Sequence of chain 1.G:
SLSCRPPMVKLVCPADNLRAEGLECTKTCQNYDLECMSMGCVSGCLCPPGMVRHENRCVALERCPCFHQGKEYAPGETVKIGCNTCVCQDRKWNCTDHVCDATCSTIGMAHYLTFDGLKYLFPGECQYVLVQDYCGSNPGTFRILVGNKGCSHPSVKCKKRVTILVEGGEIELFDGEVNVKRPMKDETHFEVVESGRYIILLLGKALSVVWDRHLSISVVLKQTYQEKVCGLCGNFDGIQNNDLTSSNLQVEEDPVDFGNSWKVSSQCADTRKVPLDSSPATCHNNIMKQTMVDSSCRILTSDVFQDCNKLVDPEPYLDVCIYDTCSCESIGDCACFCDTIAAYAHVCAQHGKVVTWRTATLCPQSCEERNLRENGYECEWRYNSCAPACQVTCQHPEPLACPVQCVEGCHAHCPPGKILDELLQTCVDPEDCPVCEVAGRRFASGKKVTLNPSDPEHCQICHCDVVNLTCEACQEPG

The small molecule below binds the protein below.
Small molecule (SMILES): CC(=O)N[C@@H]1[C@@H](O)[C@H](O)[C@@H](CO)O[C@H]1O

Binding-site contacts:
Ligand atom C8 contacts residue ASN94 of chain 1.G at 4.2 Å.
Ligand atom C1 contacts residue ASN94 of chain 1.G at 1.4 Å.
Ligand atom C5 contacts residue ASN94 of chain 1.G at 3.6 Å.
Ligand atom O5 contacts residue ASN94 of chain 1.G at 2.4 Å (h-bond).
Ligand atom C3 contacts residue ASN94 of chain 1.G at 3.7 Å.
Ligand atom N2 contacts residue ASN94 of chain 1.G at 2.8 Å (h-bond).
Ligand atom O7 contacts residue ASN94 of chain 1.G at 3.0 Å (h-bond).
Ligand atom C7 contacts residue ASN94 of chain 1.G at 3.1 Å.
Ligand atom C2 contacts residue ASN94 of chain 1.G at 2.4 Å.
Ligand atom C4 contacts residue ASN94 of chain 1.G at 4.2 Å.